Binding-site contacts:
Ligand atom C7 contacts residue GLN251 of chain 1.I at 4.0 Å.
Ligand atom C3 contacts residue ASN255 of chain 1.I at 3.8 Å.
Ligand atom C4 contacts residue GLY227 of chain 1.S at 4.1 Å.
Ligand atom O5 contacts residue ASN255 of chain 1.I at 2.5 Å (h-bond).
Ligand atom C8 contacts residue GLY227 of chain 1.S at 4.2 Å.
Ligand atom C7 contacts residue ASN255 of chain 1.I at 4.0 Å.
Ligand atom C5 contacts residue ASN255 of chain 1.I at 3.7 Å.
Ligand atom C1 contacts residue ASN255 of chain 1.I at 1.5 Å.
Ligand atom C6 contacts residue SER226 of chain 1.S at 3.4 Å.
Ligand atom N2 contacts residue ASN255 of chain 1.I at 2.8 Å (h-bond).
Ligand atom O7 contacts residue GLN251 of chain 1.I at 2.9 Å (h-bond).
Ligand atom C5 contacts residue SER226 of chain 1.S at 3.9 Å.
Ligand atom C8 contacts residue ASN228 of chain 1.S at 2.9 Å.
Ligand atom C7 contacts residue ASN228 of chain 1.S at 3.4 Å.
Ligand atom O3 contacts residue GLY227 of chain 1.S at 4.4 Å.
Ligand atom C2 contacts residue ASN228 of chain 1.S at 3.9 Å.
Ligand atom O5 contacts residue SER226 of chain 1.S at 3.6 Å.
Ligand atom N2 contacts residue GLN251 of chain 1.I at 4.4 Å.
Ligand atom C4 contacts residue SER226 of chain 1.S at 4.2 Å.
Ligand atom C4 contacts residue ASN255 of chain 1.I at 4.3 Å.
Ligand atom O7 contacts residue ASN228 of chain 1.S at 3.5 Å (h-bond).
Ligand atom C2 contacts residue ASN255 of chain 1.I at 2.6 Å.
Ligand atom O3 contacts residue ASN228 of chain 1.S at 4.2 Å.
Ligand atom N2 contacts residue ASN228 of chain 1.S at 3.8 Å.

Sequence of chain 1.S:
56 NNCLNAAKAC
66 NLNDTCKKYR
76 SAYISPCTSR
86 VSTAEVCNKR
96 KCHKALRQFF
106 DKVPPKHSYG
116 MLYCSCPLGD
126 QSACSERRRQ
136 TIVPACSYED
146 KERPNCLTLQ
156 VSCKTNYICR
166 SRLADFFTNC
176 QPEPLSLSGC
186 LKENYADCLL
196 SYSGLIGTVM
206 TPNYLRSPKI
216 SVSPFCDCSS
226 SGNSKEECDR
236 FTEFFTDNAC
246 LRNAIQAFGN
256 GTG

A small-molecule ligand and the protein it binds are described below.
Small molecule (SMILES): CC(=O)N[C@@H]1[C@@H](O)[C@H](O)[C@@H](CO)O[C@H]1O

Sequence of chain 1.I:
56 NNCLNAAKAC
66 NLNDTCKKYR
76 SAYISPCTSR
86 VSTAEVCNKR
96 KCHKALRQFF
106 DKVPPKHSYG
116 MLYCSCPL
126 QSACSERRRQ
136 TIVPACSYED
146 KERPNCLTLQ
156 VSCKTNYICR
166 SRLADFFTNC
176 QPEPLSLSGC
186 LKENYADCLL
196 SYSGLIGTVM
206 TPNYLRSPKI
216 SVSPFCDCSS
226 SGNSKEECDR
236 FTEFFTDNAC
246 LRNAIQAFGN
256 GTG